Sequence of chain 1.B:
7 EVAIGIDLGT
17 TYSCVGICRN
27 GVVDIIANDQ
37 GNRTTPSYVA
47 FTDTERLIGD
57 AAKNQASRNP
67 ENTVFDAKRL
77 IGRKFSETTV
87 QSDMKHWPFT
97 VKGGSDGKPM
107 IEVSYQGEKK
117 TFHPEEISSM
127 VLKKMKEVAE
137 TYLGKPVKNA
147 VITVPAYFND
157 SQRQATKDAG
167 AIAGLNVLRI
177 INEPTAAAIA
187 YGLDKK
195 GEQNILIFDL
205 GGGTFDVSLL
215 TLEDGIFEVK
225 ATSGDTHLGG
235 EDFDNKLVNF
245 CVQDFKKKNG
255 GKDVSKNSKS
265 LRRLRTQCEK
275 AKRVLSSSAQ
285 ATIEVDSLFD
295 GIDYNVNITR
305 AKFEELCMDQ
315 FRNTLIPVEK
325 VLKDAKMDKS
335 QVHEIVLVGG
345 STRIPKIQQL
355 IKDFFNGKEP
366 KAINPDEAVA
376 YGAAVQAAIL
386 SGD

Binding-site contacts:
Ligand atom C5 contacts residue GLU235 of chain 1.B at 4.3 Å.
Ligand atom C2 contacts residue HIS231 of chain 1.B at 3.3 Å.
Ligand atom C3 contacts residue GLU235 of chain 1.B at 4.0 Å.
Ligand atom N1 contacts residue HIS231 of chain 1.B at 3.6 Å.
Ligand atom N1 contacts residue ASP236 of chain 1.B at 3.2 Å (salt-bridge).
Ligand atom BR1 contacts residue ASP89 of chain 1.B at 3.6 Å.
Ligand atom N1 contacts residue GLU235 of chain 1.B at 3.0 Å (salt-bridge).
Ligand atom C1 contacts residue ARG75 of chain 1.B at 3.9 Å.
Ligand atom C1 contacts residue ASP236 of chain 1.B at 4.0 Å.
Ligand atom C3 contacts residue HIS92 of chain 1.B at 4.0 Å.
Ligand atom N1 contacts residue ARG75 of chain 1.B at 3.8 Å.
Ligand atom BR1 contacts residue HIS92 of chain 1.B at 3.8 Å.
Ligand atom C4 contacts residue HIS92 of chain 1.B at 3.4 Å.
Ligand atom C5 contacts residue HIS92 of chain 1.B at 4.4 Å.
Ligand atom N2 contacts residue GLU235 of chain 1.B at 3.6 Å.
Ligand atom C2 contacts residue THR230 of chain 1.B at 4.4 Å.
Ligand atom C4 contacts residue HIS231 of chain 1.B at 3.8 Å.
Ligand atom C5 contacts residue ASP236 of chain 1.B at 3.9 Å.
Ligand atom C3 contacts residue ARG75 of chain 1.B at 4.2 Å.
Ligand atom C1 contacts residue HIS231 of chain 1.B at 3.8 Å.
Ligand atom C3 contacts residue HIS231 of chain 1.B at 3.2 Å.
Ligand atom N1 contacts residue LEU232 of chain 1.B at 4.0 Å.
Ligand atom BR1 contacts residue HIS231 of chain 1.B at 3.4 Å.
Ligand atom C2 contacts residue GLY207 of chain 1.B at 4.2 Å.
Ligand atom C1 contacts residue GLU235 of chain 1.B at 3.0 Å.
Ligand atom C4 contacts residue GLU235 of chain 1.B at 4.5 Å.
Ligand atom N2 contacts residue ASP236 of chain 1.B at 3.1 Å (salt-bridge).
Ligand atom C2 contacts residue GLU235 of chain 1.B at 3.2 Å.
Ligand atom BR1 contacts residue ASP72 of chain 1.B at 4.2 Å.
Ligand atom C2 contacts residue ARG75 of chain 1.B at 3.2 Å.
Ligand atom C5 contacts residue HIS231 of chain 1.B at 4.4 Å.
Ligand atom C1 contacts residue GLY207 of chain 1.B at 3.9 Å.
Ligand atom BR1 contacts residue ARG75 of chain 1.B at 3.9 Å.
Ligand atom N2 contacts residue HIS231 of chain 1.B at 4.0 Å.
Ligand atom N1 contacts residue GLY207 of chain 1.B at 2.9 Å (h-bond).

This protein binds this small molecule.
Small molecule (SMILES): Nc1cc(Br)ccn1